Binding-site contacts:
Ligand atom O7 contacts residue ILE164 of chain 3.D at 3.6 Å.
Ligand atom N2 contacts residue THR168 of chain 3.D at 3.7 Å.
Ligand atom C5 contacts residue ASN167 of chain 3.D at 3.7 Å.
Ligand atom C8 contacts residue ASN167 of chain 3.D at 4.0 Å.
Ligand atom C8 contacts residue ARG162 of chain 3.D at 4.5 Å.
Ligand atom C7 contacts residue ILE164 of chain 3.D at 3.7 Å (hydrophobic).
Ligand atom O5 contacts residue ASN167 of chain 3.D at 2.5 Å (h-bond).
Ligand atom N2 contacts residue ILE164 of chain 3.D at 4.3 Å.
Ligand atom C7 contacts residue ASN167 of chain 3.D at 3.7 Å.
Ligand atom C8 contacts residue VAL144 of chain 3.D at 3.5 Å (hydrophobic).
Ligand atom C2 contacts residue THR168 of chain 3.D at 3.9 Å.
Ligand atom C2 contacts residue ASN167 of chain 3.D at 2.4 Å.
Ligand atom N2 contacts residue ASN167 of chain 3.D at 2.6 Å (h-bond).
Ligand atom C4 contacts residue ASN167 of chain 3.D at 4.3 Å.
Ligand atom C8 contacts residue ILE164 of chain 3.D at 3.7 Å (hydrophobic).
Ligand atom C1 contacts residue ASN167 of chain 3.D at 1.4 Å.
Ligand atom O6 contacts residue ARG278 of chain 2.D at 4.1 Å.
Ligand atom C3 contacts residue ASN167 of chain 3.D at 3.7 Å.

This small molecule binds to this protein.
Small molecule (SMILES): CC(=O)N[C@H]1[C@H](O[C@H]2[C@H](O)[C@@H](NC(C)=O)CO[C@@H]2CO)O[C@H](CO)[C@@H](O[C@@H]2O[C@H](CO[C@H]3O[C@H](CO)[C@@H](O)[C@H](O)[C@@H]3O)[C@@H](O)[C@H](O)[C@@H]2O)[C@@H]1O

Sequence of chain 3.D:
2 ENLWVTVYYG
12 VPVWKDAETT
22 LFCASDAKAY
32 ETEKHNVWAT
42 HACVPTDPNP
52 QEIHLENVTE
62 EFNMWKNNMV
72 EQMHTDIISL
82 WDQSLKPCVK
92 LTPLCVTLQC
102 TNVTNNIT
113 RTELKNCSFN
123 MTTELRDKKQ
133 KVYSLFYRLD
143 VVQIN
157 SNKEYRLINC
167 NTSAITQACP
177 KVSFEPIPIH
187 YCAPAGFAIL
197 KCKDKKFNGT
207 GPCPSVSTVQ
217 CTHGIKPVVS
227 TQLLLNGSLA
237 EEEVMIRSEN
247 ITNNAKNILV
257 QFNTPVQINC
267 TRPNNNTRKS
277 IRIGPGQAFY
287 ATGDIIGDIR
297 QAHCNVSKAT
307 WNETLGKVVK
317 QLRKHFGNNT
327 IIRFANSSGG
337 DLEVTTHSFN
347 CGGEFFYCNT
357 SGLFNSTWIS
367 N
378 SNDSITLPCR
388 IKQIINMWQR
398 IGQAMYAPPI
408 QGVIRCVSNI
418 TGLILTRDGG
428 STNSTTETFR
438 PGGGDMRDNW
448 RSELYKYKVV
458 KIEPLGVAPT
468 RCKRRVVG

Sequence of chain 2.D:
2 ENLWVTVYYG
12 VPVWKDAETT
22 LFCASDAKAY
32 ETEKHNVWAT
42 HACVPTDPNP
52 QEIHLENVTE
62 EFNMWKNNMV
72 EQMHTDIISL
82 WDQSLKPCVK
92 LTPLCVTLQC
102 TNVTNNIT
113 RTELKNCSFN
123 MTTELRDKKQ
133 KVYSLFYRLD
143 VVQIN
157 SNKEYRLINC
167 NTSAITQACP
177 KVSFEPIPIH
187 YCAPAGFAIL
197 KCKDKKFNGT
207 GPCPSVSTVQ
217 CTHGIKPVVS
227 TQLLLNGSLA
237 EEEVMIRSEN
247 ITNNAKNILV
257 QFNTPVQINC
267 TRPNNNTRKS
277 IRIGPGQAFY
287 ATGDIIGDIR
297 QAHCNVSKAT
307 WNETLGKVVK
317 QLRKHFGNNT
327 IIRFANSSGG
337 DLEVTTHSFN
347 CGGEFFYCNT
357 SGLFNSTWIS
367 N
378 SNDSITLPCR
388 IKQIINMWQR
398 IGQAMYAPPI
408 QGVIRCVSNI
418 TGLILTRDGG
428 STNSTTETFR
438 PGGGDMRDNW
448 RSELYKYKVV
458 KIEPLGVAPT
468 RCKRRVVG